Sequence of chain 1.B:
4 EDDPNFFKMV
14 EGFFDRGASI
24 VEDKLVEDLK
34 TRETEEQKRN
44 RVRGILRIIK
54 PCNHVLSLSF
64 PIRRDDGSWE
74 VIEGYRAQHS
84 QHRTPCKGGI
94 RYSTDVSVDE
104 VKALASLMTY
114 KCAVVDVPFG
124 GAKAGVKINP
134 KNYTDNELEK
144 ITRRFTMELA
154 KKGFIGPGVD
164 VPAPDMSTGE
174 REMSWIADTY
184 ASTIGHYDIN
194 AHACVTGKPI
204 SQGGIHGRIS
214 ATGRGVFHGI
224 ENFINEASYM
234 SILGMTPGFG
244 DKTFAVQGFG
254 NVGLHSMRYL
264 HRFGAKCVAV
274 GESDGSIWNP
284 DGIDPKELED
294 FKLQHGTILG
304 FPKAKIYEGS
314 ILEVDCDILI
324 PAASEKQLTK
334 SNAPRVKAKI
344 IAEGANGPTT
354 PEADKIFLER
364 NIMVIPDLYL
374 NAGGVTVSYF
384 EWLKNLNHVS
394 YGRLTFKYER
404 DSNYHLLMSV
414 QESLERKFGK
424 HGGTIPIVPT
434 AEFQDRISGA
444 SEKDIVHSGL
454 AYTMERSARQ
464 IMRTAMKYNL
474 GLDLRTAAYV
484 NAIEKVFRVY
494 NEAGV

This small molecule binds to this protein.
Small molecule (SMILES): Oc1c(Cl)cc(Cl)c(Cl)c1Cc1c(O)c(Cl)cc(Cl)c1Cl

Sequence of chain 1.D:
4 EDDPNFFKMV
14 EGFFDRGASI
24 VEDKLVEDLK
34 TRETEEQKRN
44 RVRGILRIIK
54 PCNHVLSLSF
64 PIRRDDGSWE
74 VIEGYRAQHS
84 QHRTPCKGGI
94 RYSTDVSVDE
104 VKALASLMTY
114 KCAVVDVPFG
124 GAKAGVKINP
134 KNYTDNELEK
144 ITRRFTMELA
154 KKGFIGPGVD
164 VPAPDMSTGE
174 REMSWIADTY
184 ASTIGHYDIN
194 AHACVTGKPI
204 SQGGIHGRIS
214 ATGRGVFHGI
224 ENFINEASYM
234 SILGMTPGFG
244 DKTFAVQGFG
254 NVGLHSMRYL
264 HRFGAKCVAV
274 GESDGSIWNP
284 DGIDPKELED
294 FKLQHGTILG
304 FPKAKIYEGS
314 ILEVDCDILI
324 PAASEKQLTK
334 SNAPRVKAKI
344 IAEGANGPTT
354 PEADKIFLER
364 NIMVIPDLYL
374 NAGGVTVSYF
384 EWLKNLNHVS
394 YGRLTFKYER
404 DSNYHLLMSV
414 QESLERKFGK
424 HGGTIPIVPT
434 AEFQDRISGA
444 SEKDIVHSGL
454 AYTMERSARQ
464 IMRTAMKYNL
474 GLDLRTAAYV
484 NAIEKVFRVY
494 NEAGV

Sequence of chain 1.F:
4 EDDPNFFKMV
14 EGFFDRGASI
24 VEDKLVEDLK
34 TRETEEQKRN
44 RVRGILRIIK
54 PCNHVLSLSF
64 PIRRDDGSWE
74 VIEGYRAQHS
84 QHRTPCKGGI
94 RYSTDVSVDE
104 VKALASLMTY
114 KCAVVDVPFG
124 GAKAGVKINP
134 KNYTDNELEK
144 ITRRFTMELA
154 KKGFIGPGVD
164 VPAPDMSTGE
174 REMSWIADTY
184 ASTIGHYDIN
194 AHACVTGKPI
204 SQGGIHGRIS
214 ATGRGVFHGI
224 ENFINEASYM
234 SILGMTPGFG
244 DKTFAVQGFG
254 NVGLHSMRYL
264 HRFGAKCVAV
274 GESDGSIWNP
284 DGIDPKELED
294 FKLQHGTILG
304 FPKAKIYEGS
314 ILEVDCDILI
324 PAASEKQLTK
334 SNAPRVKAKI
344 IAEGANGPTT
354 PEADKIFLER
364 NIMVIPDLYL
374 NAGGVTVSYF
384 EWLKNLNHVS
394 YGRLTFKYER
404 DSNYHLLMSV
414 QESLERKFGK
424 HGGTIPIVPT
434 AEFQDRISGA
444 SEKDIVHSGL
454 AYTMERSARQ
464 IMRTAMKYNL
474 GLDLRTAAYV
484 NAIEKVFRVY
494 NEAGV

Sequence of chain 1.C:
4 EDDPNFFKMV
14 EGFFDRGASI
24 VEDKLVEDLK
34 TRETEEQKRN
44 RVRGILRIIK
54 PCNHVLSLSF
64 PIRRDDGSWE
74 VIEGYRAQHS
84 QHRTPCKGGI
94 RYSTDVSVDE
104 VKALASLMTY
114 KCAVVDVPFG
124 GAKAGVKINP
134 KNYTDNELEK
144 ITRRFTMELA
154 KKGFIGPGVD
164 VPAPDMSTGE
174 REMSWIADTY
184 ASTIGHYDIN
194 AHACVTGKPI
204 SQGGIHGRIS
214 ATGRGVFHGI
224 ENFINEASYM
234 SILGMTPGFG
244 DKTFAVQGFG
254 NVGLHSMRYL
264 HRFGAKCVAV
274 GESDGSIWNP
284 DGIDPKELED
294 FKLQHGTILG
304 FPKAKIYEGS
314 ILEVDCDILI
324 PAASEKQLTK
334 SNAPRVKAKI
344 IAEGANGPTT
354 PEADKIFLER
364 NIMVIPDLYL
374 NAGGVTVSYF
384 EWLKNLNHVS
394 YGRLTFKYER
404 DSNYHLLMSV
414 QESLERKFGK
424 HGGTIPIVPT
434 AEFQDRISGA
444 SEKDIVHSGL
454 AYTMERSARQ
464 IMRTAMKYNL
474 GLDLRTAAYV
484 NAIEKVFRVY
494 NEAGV

Binding-site contacts:
Ligand atom CLAG contacts residue LYS154 of chain 1.F at 3.6 Å.
Ligand atom CLAE contacts residue GLY156 of chain 1.F at 4.0 Å.
Ligand atom CAO contacts residue TYR190 of chain 1.D at 4.4 Å (hydrophobic).
Ligand atom CAI contacts residue TYR190 of chain 1.B at 3.9 Å (hydrophobic).
Ligand atom CLAH contacts residue LYS154 of chain 1.F at 4.0 Å.
Ligand atom CLAF contacts residue TYR190 of chain 1.B at 4.3 Å.
Ligand atom CAQ contacts residue TYR190 of chain 1.D at 4.3 Å (hydrophobic).
Ligand atom CAN contacts residue TYR190 of chain 1.B at 4.4 Å (hydrophobic).
Ligand atom CAL contacts residue TYR190 of chain 1.B at 3.8 Å (hydrophobic).
Ligand atom CAN contacts residue ALA153 of chain 1.F at 4.2 Å (hydrophobic).
Ligand atom CLAE contacts residue ALA153 of chain 1.F at 3.2 Å.
Ligand atom CLAF contacts residue LYS154 of chain 1.C at 3.2 Å.
Ligand atom CAO contacts residue TYR190 of chain 1.B at 4.3 Å (hydrophobic).
Ligand atom CAK contacts residue TYR190 of chain 1.D at 3.6 Å (hydrophobic).
Ligand atom CLAG contacts residue ALA153 of chain 1.F at 3.0 Å.
Ligand atom CAS contacts residue TYR190 of chain 1.D at 3.6 Å (hydrophobic).
Ligand atom CLAF contacts residue LYS155 of chain 1.C at 4.1 Å.
Ligand atom CLAF contacts residue GLY156 of chain 1.C at 3.9 Å.
Ligand atom CAJ contacts residue H3P1 of chain 1.S at 4.2 Å.
Ligand atom CLAE contacts residue ILE158 of chain 1.F at 3.7 Å.
Ligand atom CAR contacts residue ALA153 of chain 1.F at 4.1 Å (hydrophobic).
Ligand atom CAO contacts residue ALA153 of chain 1.C at 4.5 Å (hydrophobic).
Ligand atom CLAG contacts residue TYR190 of chain 1.D at 4.5 Å.
Ligand atom CLAF contacts residue H3P1 of chain 1.S at 4.4 Å.
Ligand atom CLAF contacts residue ALA153 of chain 1.C at 2.9 Å.
Ligand atom CLAD contacts residue H3P1 of chain 1.S at 3.6 Å.
Ligand atom CAU contacts residue TYR190 of chain 1.D at 3.6 Å (hydrophobic).
Ligand atom CAP contacts residue TYR190 of chain 1.B at 4.3 Å (hydrophobic).
Ligand atom CLAC contacts residue TYR190 of chain 1.B at 4.0 Å.
Ligand atom CAS contacts residue TYR190 of chain 1.B at 4.2 Å (hydrophobic).
Ligand atom CAN contacts residue ILE187 of chain 1.F at 4.4 Å (hydrophobic).
Ligand atom CLAH contacts residue TYR190 of chain 1.B at 4.0 Å.
Ligand atom CAO contacts residue H3P1 of chain 1.S at 4.3 Å.
Ligand atom CLAG contacts residue GLY156 of chain 1.F at 4.5 Å.
Ligand atom CLAH contacts residue TYR190 of chain 1.D at 3.6 Å.